Binding-site contacts:
Ligand atom O5 contacts residue SER197 of chain 4.E at 4.0 Å.
Ligand atom C2 contacts residue LEU192 of chain 4.E at 4.3 Å (hydrophobic).
Ligand atom N2 contacts residue ASN200 of chain 4.E at 3.3 Å (h-bond).
Ligand atom C7 contacts residue ASN200 of chain 4.E at 3.6 Å.
Ligand atom C3 contacts residue ASN200 of chain 4.E at 3.7 Å.
Ligand atom O7 contacts residue ASN200 of chain 4.E at 3.3 Å (h-bond).
Ligand atom C4 contacts residue ASN200 of chain 4.E at 3.8 Å.
Ligand atom C6 contacts residue SER197 of chain 4.E at 4.3 Å.
Ligand atom C2 contacts residue ASN200 of chain 4.E at 2.5 Å.
Ligand atom C1 contacts residue ASN200 of chain 4.E at 1.4 Å.
Ligand atom C7 contacts residue LEU192 of chain 4.E at 3.8 Å (hydrophobic).
Ligand atom C8 contacts residue LEU192 of chain 4.E at 3.7 Å (hydrophobic).
Ligand atom N2 contacts residue LEU192 of chain 4.E at 3.5 Å.
Ligand atom C6 contacts residue LEU199 of chain 4.E at 4.1 Å (hydrophobic).
Ligand atom C5 contacts residue ASN200 of chain 4.E at 3.3 Å.
Ligand atom O6 contacts residue ASN200 of chain 4.E at 3.0 Å (h-bond).
Ligand atom O7 contacts residue LYS203 of chain 4.E at 4.0 Å.
Ligand atom C8 contacts residue VAL205 of chain 4.E at 3.7 Å (hydrophobic).
Ligand atom C5 contacts residue SER197 of chain 4.E at 4.2 Å.
Ligand atom C6 contacts residue ASN200 of chain 4.E at 3.3 Å.
Ligand atom C1 contacts residue LEU192 of chain 4.E at 3.9 Å (hydrophobic).
Ligand atom O5 contacts residue ASN200 of chain 4.E at 2.5 Å (h-bond).

Sequence of chain 4.E:
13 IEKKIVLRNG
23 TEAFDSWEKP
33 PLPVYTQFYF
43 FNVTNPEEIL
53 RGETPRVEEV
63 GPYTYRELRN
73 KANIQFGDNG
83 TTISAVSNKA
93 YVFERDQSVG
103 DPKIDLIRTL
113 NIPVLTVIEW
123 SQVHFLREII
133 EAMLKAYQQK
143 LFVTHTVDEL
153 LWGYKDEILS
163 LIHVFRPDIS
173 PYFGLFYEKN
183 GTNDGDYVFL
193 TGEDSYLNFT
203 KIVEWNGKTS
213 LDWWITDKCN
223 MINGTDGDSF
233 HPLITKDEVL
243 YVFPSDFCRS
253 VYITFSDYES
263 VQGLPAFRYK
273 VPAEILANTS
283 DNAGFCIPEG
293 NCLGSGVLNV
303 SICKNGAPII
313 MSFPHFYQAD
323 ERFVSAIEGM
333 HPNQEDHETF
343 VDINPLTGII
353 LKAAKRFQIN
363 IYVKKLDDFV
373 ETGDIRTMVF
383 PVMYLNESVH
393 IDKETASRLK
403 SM

The protein below binds the small molecule below.
Small molecule (SMILES): CC(=O)N[C@@H]1[C@@H](O)[C@H](O)[C@@H](CO)O[C@H]1O